Sequence of chain 1.A:
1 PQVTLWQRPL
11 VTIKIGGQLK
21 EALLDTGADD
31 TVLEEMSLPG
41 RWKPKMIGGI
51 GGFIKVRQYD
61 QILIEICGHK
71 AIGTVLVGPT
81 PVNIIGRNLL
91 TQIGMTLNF

Binding-site contacts:
Ligand atom CG2 contacts residue ILE50 of chain 1.A at 3.7 Å (hydrophobic).
Ligand atom O contacts residue GLY27 of chain 1.B at 3.5 Å (h-bond).
Ligand atom N contacts residue ASP29 of chain 1.B at 3.3 Å (salt-bridge).
Ligand atom N contacts residue PHE4 of chain 1.C at 2.5 Å (h-bond).
Ligand atom CA contacts residue GLY27 of chain 1.B at 3.5 Å.
Ligand atom N contacts residue THR3 of chain 1.C at 3.6 Å (h-bond).
Ligand atom OXT contacts residue GLY48 of chain 1.B at 3.7 Å.
Ligand atom CB contacts residue ASP25 of chain 1.A at 3.7 Å.
Ligand atom CD2 contacts residue LEU23 of chain 1.A at 3.6 Å (hydrophobic).
Ligand atom CB contacts residue ILE84 of chain 1.A at 3.8 Å (hydrophobic).
Ligand atom CA contacts residue ASP30 of chain 1.B at 3.4 Å.
Ligand atom OXT contacts residue PHE53 of chain 1.B at 3.2 Å.
Ligand atom C contacts residue MET46 of chain 1.B at 3.4 Å (hydrophobic).
Ligand atom C contacts residue GLY48 of chain 1.B at 3.8 Å.
Ligand atom CB contacts residue GLY48 of chain 1.B at 3.6 Å.
Ligand atom O contacts residue ILE47 of chain 1.B at 3.8 Å.
Ligand atom OD1 contacts residue ARG8 of chain 1.A at 3.0 Å (salt-bridge).
Ligand atom OH contacts residue ARG8 of chain 1.A at 3.6 Å.
Ligand atom O contacts residue MET46 of chain 1.B at 3.6 Å.
Ligand atom CE2 contacts residue ARG8 of chain 1.A at 3.5 Å.
Ligand atom CG2 contacts residue ILE84 of chain 1.B at 3.8 Å (hydrophobic).
Ligand atom N contacts residue ASP25 of chain 1.A at 2.9 Å (salt-bridge).
Ligand atom N contacts residue GLY48 of chain 1.B at 2.9 Å (h-bond).
Ligand atom N contacts residue GLY27 of chain 1.B at 3.1 Å (h-bond).
Ligand atom CE1 contacts residue PRO81 of chain 1.A at 3.3 Å (hydrophobic).
Ligand atom CA contacts residue GLY48 of chain 1.B at 3.7 Å.
Ligand atom OXT contacts residue MET46 of chain 1.B at 2.9 Å (h-bond).
Ligand atom N contacts residue ALA28 of chain 1.B at 3.6 Å.
Ligand atom CB contacts residue ALA28 of chain 1.B at 3.4 Å (hydrophobic).
Ligand atom O contacts residue ALA28 of chain 1.B at 3.6 Å.
Ligand atom CZ contacts residue VAL82 of chain 1.A at 3.7 Å (hydrophobic).
Ligand atom O contacts residue ASP29 of chain 1.B at 3.0 Å (salt-bridge).
Ligand atom OXT contacts residue ILE47 of chain 1.B at 3.7 Å.
Ligand atom N contacts residue ASP25 of chain 1.B at 3.1 Å (salt-bridge).
Ligand atom CA contacts residue GLY48 of chain 1.B at 3.7 Å.
Ligand atom CA contacts residue ASP25 of chain 1.A at 3.6 Å.
Ligand atom CG2 contacts residue ALA28 of chain 1.B at 3.5 Å (hydrophobic).
Ligand atom O contacts residue GLY48 of chain 1.B at 2.9 Å (h-bond).
Ligand atom CA contacts residue PHE4 of chain 1.C at 3.8 Å (hydrophobic).
Ligand atom CD2 contacts residue GLY27 of chain 1.B at 3.2 Å.

A small-molecule ligand and the protein it binds are described below.
Small molecule (SMILES): CC(C)[C@H](NC(=O)[C@@H](N)Cc1ccc(O)cc1)C(=O)N[C@@H](CC(=O)O)C(=O)NCC(=O)N[C@@H](C)C(=O)O

Sequence of chain 1.B:
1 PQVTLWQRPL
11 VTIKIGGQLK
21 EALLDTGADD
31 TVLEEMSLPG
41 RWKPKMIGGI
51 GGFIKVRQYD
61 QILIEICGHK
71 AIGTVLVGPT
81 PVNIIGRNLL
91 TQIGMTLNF

Sequence of chain 1.C:
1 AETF